Binding-site contacts:
Ligand atom N contacts residue ILE269 of chain 1.D at 3.5 Å (h-bond).
Ligand atom CG2 contacts residue ALA271 of chain 1.D at 4.2 Å (hydrophobic).
Ligand atom CA contacts residue LYS270 of chain 1.D at 4.5 Å.
Ligand atom O contacts residue ALA271 of chain 1.D at 2.9 Å (h-bond).
Ligand atom N contacts residue LYS270 of chain 1.D at 3.2 Å (salt-bridge).
Ligand atom C contacts residue GLN112 of chain 1.D at 3.9 Å.
Ligand atom CD1 contacts residue ALA271 of chain 1.D at 3.7 Å (hydrophobic).
Ligand atom O contacts residue ILE269 of chain 1.D at 3.8 Å.
Ligand atom CB contacts residue ALA271 of chain 1.D at 3.0 Å (hydrophobic).
Ligand atom CA contacts residue ALA271 of chain 1.D at 3.0 Å (hydrophobic).
Ligand atom CG1 contacts residue ALA271 of chain 1.D at 3.9 Å (hydrophobic).
Ligand atom O contacts residue THR111 of chain 1.D at 4.2 Å.
Ligand atom CD1 contacts residue LYS270 of chain 1.D at 3.4 Å.
Ligand atom O contacts residue GLN112 of chain 1.D at 4.2 Å.
Ligand atom C contacts residue ALA271 of chain 1.D at 3.0 Å (hydrophobic).
Ligand atom N contacts residue ALA271 of chain 1.D at 2.8 Å (h-bond).

Sequence of chain 1.D:
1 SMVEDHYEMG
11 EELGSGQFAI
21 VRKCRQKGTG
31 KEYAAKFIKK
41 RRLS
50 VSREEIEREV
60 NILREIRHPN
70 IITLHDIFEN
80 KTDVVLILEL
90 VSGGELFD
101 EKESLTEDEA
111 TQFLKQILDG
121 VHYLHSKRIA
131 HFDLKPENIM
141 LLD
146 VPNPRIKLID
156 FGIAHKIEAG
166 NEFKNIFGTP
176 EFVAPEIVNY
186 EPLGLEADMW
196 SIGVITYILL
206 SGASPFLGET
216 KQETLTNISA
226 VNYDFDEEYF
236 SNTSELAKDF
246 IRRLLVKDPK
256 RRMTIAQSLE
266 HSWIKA

The small molecule below binds the protein below.
Small molecule (SMILES): CC[C@H](C)[C@H](N)C(=O)O